Binding-site contacts:
Ligand atom C7 contacts residue PRO296 of chain 1.A at 3.8 Å (hydrophobic).
Ligand atom C9 contacts residue THR38 of chain 1.A at 3.2 Å.
Ligand atom C2 contacts residue ASN195 of chain 1.A at 4.2 Å.
Ligand atom C1 contacts residue TYR197 of chain 1.A at 3.1 Å (hydrophobic).
Ligand atom C9 contacts residue VAL117 of chain 1.A at 4.0 Å (hydrophobic).
Ligand atom C5 contacts residue FMN1 of chain 1.M at 3.5 Å.
Ligand atom O1 contacts residue ASN195 of chain 1.A at 2.8 Å (h-bond).
Ligand atom C2 contacts residue TYR197 of chain 1.A at 3.4 Å (hydrophobic).
Ligand atom C6 contacts residue TYR197 of chain 1.A at 3.3 Å (hydrophobic).
Ligand atom C1 contacts residue ASN195 of chain 1.A at 3.9 Å.
Ligand atom C6 contacts residue FMN1 of chain 1.M at 3.2 Å.
Ligand atom O1 contacts residue TYR197 of chain 1.A at 3.0 Å.
Ligand atom C4 contacts residue THR38 of chain 1.A at 3.5 Å.
Ligand atom C4 contacts residue FMN1 of chain 1.M at 3.6 Å.
Ligand atom O1 contacts residue FMN1 of chain 1.M at 3.0 Å.
Ligand atom C4 contacts residue TYR376 of chain 1.A at 3.3 Å (hydrophobic).
Ligand atom C1 contacts residue HIS192 of chain 1.A at 3.8 Å.
Ligand atom C10 contacts residue TYR83 of chain 1.A at 3.2 Å (hydrophobic).
Ligand atom C3 contacts residue FMN1 of chain 1.M at 3.5 Å.
Ligand atom C3 contacts residue PHE297 of chain 1.A at 4.1 Å (hydrophobic).
Ligand atom C1 contacts residue FMN1 of chain 1.M at 3.3 Å.
Ligand atom C8 contacts residue FMN1 of chain 1.M at 3.8 Å.
Ligand atom C3 contacts residue TYR376 of chain 1.A at 3.6 Å (hydrophobic).
Ligand atom C7 contacts residue ASN195 of chain 1.A at 3.6 Å.
Ligand atom C2 contacts residue FMN1 of chain 1.M at 3.4 Å.
Ligand atom C7 contacts residue FMN1 of chain 1.M at 3.4 Å.
Ligand atom C10 contacts residue MET40 of chain 1.A at 4.2 Å (hydrophobic).
Ligand atom C5 contacts residue TYR197 of chain 1.A at 3.4 Å (hydrophobic).
Ligand atom C8 contacts residue THR38 of chain 1.A at 2.9 Å.
Ligand atom C4 contacts residue TYR197 of chain 1.A at 3.3 Å (hydrophobic).
Ligand atom C10 contacts residue THR38 of chain 1.A at 3.4 Å.
Ligand atom C7 contacts residue PHE251 of chain 1.A at 3.9 Å (hydrophobic).
Ligand atom C3 contacts residue TYR197 of chain 1.A at 3.4 Å (hydrophobic).
Ligand atom C6 contacts residue THR38 of chain 1.A at 4.1 Å.
Ligand atom C6 contacts residue HIS192 of chain 1.A at 3.9 Å.
Ligand atom C9 contacts residue FMN1 of chain 1.M at 3.7 Å.
Ligand atom C8 contacts residue TYR197 of chain 1.A at 4.2 Å (hydrophobic).
Ligand atom C9 contacts residue GLY73 of chain 1.A at 4.1 Å.
Ligand atom O1 contacts residue HIS192 of chain 1.A at 2.7 Å (h-bond).
Ligand atom C5 contacts residue THR38 of chain 1.A at 3.2 Å.

Sequence of chain 1.A:
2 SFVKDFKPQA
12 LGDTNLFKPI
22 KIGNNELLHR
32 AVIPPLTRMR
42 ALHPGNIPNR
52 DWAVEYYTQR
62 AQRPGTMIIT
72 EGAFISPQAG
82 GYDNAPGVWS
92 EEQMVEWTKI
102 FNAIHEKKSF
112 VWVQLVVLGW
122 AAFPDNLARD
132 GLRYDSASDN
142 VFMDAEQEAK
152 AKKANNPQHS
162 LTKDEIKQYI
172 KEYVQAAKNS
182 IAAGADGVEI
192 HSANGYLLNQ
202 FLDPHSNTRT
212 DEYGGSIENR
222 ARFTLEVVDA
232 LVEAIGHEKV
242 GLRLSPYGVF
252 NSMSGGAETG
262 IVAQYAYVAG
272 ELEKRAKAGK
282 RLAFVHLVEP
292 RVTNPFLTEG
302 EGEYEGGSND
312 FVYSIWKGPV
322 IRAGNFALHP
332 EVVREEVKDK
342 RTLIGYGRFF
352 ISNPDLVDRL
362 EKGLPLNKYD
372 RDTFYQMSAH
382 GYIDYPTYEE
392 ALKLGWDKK

The small molecule below binds the protein below.
Small molecule (SMILES): C=C(C)c1ccc(C)c(O)c1